Sequence of chain 1.F:
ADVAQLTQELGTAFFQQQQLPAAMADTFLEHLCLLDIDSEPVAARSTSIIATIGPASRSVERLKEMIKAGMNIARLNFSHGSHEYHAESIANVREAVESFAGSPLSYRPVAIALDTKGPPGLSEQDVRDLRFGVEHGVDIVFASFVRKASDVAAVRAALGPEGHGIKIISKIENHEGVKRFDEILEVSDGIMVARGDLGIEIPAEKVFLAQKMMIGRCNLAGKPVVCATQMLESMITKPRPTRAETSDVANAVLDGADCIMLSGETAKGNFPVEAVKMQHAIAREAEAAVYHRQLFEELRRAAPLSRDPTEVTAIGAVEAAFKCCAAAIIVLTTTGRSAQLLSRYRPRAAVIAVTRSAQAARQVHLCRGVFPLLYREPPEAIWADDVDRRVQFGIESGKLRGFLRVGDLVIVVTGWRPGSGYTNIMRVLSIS

Binding-site contacts:
Ligand atom O4 contacts residue ASN89 of chain 1.F at 3.6 Å (h-bond).
Ligand atom C4 contacts residue HIS92 of chain 1.F at 3.4 Å.
Ligand atom C3 contacts residue ALA282 of chain 1.F at 3.6 Å (hydrophobic).
Ligand atom O5 contacts residue GLY279 of chain 1.F at 2.8 Å (h-bond).
Ligand atom C6 contacts residue LYS283 of chain 1.F at 4.0 Å.
Ligand atom O contacts residue THR64 of chain 1.F at 3.2 Å.
Ligand atom O2 contacts residue ASN89 of chain 1.F at 4.0 Å.
Ligand atom O contacts residue ARG87 of chain 1.F at 2.8 Å (salt-bridge).
Ligand atom C11 contacts residue TYR97 of chain 1.F at 3.7 Å (hydrophobic).
Ligand atom C2 contacts residue HIS92 of chain 1.F at 4.0 Å.
Ligand atom C8 contacts residue PRO67 of chain 1.F at 3.9 Å (hydrophobic).
Ligand atom C3 contacts residue HIS92 of chain 1.F at 3.5 Å.
Ligand atom C12 contacts residue PRO67 of chain 1.F at 3.8 Å (hydrophobic).
Ligand atom C contacts residue HIS92 of chain 1.F at 3.9 Å.
Ligand atom S contacts residue SER278 of chain 1.F at 4.0 Å.
Ligand atom C3 contacts residue ASN89 of chain 1.F at 3.9 Å.
Ligand atom C13 contacts residue HIS92 of chain 1.F at 3.6 Å.
Ligand atom C7 contacts residue PRO67 of chain 1.F at 3.8 Å (hydrophobic).
Ligand atom C11 contacts residue HIS92 of chain 1.F at 3.7 Å.
Ligand atom C2 contacts residue LYS283 of chain 1.F at 3.9 Å.
Ligand atom O5 contacts residue SER278 of chain 1.F at 2.7 Å.
Ligand atom S contacts residue ARG87 of chain 1.F at 3.9 Å.
Ligand atom O5 contacts residue THR64 of chain 1.F at 3.9 Å.
Ligand atom O3 contacts residue LYS283 of chain 1.F at 3.2 Å.
Ligand atom C1 contacts residue HIS92 of chain 1.F at 4.0 Å.
Ligand atom O2 contacts residue ILE65 of chain 1.F at 4.0 Å.
Ligand atom C contacts residue ASN89 of chain 1.F at 4.0 Å.
Ligand atom N contacts residue LYS283 of chain 1.F at 3.5 Å.
Ligand atom O contacts residue ASN89 of chain 1.F at 2.8 Å (h-bond).
Ligand atom C11 contacts residue GLY93 of chain 1.F at 3.9 Å.
Ligand atom S contacts residue ASN89 of chain 1.F at 3.6 Å.
Ligand atom O5 contacts residue ALA282 of chain 1.F at 3.6 Å.
Ligand atom C7 contacts residue HIS92 of chain 1.F at 3.7 Å.
Ligand atom C10 contacts residue TYR97 of chain 1.F at 3.3 Å (hydrophobic).
Ligand atom C10 contacts residue GLY93 of chain 1.F at 3.7 Å.
Ligand atom C4 contacts residue ALA282 of chain 1.F at 4.0 Å (hydrophobic).
Ligand atom C12 contacts residue HIS92 of chain 1.F at 3.4 Å.
Ligand atom C contacts residue ALA282 of chain 1.F at 3.8 Å (hydrophobic).
Ligand atom C6 contacts residue HIS92 of chain 1.F at 4.0 Å.
Ligand atom C5 contacts residue HIS92 of chain 1.F at 3.8 Å.

This small molecule binds to this protein.
Small molecule (SMILES): Nc1c(O)c(S(=O)(=O)O)cc2c1C(=O)c1ccccc1C2=O